Sequence of chain 25.B:
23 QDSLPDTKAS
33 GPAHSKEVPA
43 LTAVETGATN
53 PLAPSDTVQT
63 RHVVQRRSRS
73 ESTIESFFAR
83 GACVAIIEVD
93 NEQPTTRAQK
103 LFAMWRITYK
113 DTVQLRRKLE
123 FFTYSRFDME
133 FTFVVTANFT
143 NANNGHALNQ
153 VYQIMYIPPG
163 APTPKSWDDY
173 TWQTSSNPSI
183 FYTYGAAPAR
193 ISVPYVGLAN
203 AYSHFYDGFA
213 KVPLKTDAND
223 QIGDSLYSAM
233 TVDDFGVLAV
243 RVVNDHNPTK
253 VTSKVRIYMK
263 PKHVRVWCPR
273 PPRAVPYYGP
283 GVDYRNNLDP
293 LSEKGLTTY

Binding-site contacts:
Ligand atom O1B contacts residue ILE109 of chain 25.B at 3.8 Å.
Ligand atom C5 contacts residue TYR111 of chain 25.B at 3.8 Å (hydrophobic).
Ligand atom O1A contacts residue PHE135 of chain 25.B at 3.8 Å.
Ligand atom C2A contacts residue ILE193 of chain 25.B at 3.9 Å (hydrophobic).
Ligand atom C5A contacts residue ILE182 of chain 25.B at 3.5 Å (hydrophobic).
Ligand atom C3 contacts residue TYR111 of chain 25.B at 3.2 Å (hydrophobic).
Ligand atom C4 contacts residue PHE237 of chain 25.B at 3.1 Å (hydrophobic).
Ligand atom C31 contacts residue TYR111 of chain 25.B at 3.7 Å (hydrophobic).
Ligand atom C4A contacts residue PRO180 of chain 25.B at 3.3 Å (hydrophobic).
Ligand atom C5A contacts residue ILE156 of chain 25.B at 3.2 Å (hydrophobic).
Ligand atom C2B contacts residue TYR158 of chain 25.B at 3.5 Å (hydrophobic).
Ligand atom C2A contacts residue TYR158 of chain 25.B at 3.9 Å (hydrophobic).
Ligand atom O1 contacts residue TYR204 of chain 25.B at 3.6 Å.
Ligand atom N3A contacts residue TYR158 of chain 25.B at 3.7 Å.
Ligand atom C4C contacts residue VAL198 of chain 25.B at 3.8 Å (hydrophobic).
Ligand atom N2 contacts residue TYR204 of chain 25.B at 3.8 Å.
Ligand atom C5C contacts residue VAL195 of chain 25.B at 3.8 Å (hydrophobic).
Ligand atom C4 contacts residue TYR111 of chain 25.B at 3.6 Å (hydrophobic).
Ligand atom C4C contacts residue PHE237 of chain 25.B at 3.6 Å (hydrophobic).
Ligand atom O1 contacts residue TYR111 of chain 25.B at 3.5 Å.
Ligand atom O1 contacts residue PHE129 of chain 25.B at 3.8 Å.
Ligand atom C3B contacts residue TYR158 of chain 25.B at 3.4 Å (hydrophobic).
Ligand atom C4B contacts residue TYR158 of chain 25.B at 3.8 Å (hydrophobic).
Ligand atom C7C contacts residue TYR158 of chain 25.B at 3.8 Å (hydrophobic).
Ligand atom N3A contacts residue ALA24 of chain 25.D at 3.9 Å.
Ligand atom C3 contacts residue PHE237 of chain 25.B at 3.7 Å (hydrophobic).
Ligand atom N3A contacts residue PRO180 of chain 25.B at 3.7 Å.
Ligand atom C6B contacts residue PHE133 of chain 25.B at 3.5 Å (hydrophobic).
Ligand atom C4A contacts residue ILE182 of chain 25.B at 3.9 Å (hydrophobic).
Ligand atom C4A contacts residue SER181 of chain 25.B at 3.8 Å.
Ligand atom C31 contacts residue PHE237 of chain 25.B at 3.8 Å (hydrophobic).
Ligand atom C5B contacts residue ILE193 of chain 25.B at 3.9 Å (hydrophobic).
Ligand atom C6C contacts residue PHE237 of chain 25.B at 3.9 Å (hydrophobic).
Ligand atom C5B contacts residue LEU240 of chain 25.B at 3.5 Å (hydrophobic).
Ligand atom O1B contacts residue PHE133 of chain 25.B at 3.9 Å.
Ligand atom C6C contacts residue VAL198 of chain 25.B at 3.9 Å (hydrophobic).
Ligand atom C2B contacts residue VAL195 of chain 25.B at 3.9 Å (hydrophobic).
Ligand atom C4B contacts residue ILE193 of chain 25.B at 3.8 Å (hydrophobic).
Ligand atom C2C contacts residue PHE237 of chain 25.B at 3.8 Å (hydrophobic).
Ligand atom N2 contacts residue TYR111 of chain 25.B at 3.1 Å.

Sequence of chain 21.D:
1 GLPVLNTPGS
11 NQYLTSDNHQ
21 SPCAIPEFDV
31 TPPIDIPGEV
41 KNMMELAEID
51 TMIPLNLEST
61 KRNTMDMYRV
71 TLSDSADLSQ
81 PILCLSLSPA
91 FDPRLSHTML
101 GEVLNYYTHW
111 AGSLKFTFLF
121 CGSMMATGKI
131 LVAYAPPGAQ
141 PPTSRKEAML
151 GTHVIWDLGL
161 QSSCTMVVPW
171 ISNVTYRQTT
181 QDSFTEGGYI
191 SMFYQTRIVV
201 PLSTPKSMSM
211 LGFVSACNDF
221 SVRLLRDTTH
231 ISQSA

A protein and the small-molecule ligand that binds it are described below.
Small molecule (SMILES): Cc1cc(CCCCCCCOc2ccc(C3=NCCO3)cc2)on1

Sequence of chain 25.D:
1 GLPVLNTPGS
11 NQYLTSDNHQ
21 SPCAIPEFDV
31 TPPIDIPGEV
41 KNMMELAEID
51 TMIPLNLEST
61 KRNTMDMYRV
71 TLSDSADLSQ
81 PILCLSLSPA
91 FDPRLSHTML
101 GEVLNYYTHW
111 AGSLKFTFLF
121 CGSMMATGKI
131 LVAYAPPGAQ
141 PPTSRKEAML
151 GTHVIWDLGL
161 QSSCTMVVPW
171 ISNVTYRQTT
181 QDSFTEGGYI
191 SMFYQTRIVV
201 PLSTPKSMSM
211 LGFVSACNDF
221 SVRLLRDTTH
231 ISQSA